This small molecule binds to this protein.
Small molecule (SMILES): Cc1ccncc1NC(=O)[C@@H]1CCOc2ccc(Cl)cc21

Binding-site contacts:
Ligand atom CL contacts residue HIS41 of chain 2.A at 3.4 Å.
Ligand atom O contacts residue GLU166 of chain 2.A at 3.1 Å (salt-bridge).
Ligand atom C2 contacts residue ASN142 of chain 2.A at 3.6 Å.
Ligand atom N contacts residue HIS163 of chain 2.A at 2.7 Å (h-bond).
Ligand atom C contacts residue ASN142 of chain 2.A at 3.9 Å.
Ligand atom C12 contacts residue ARG188 of chain 2.A at 3.8 Å.
Ligand atom O contacts residue MET165 of chain 2.A at 3.5 Å.
Ligand atom O1 contacts residue GLN189 of chain 2.A at 3.4 Å (h-bond).
Ligand atom C11 contacts residue MET49 of chain 2.A at 3.7 Å (hydrophobic).
Ligand atom C1 contacts residue LEU141 of chain 2.A at 4.0 Å (hydrophobic).
Ligand atom C3 contacts residue LEU141 of chain 2.A at 3.8 Å (hydrophobic).
Ligand atom C3 contacts residue PHE140 of chain 2.A at 3.2 Å (hydrophobic).
Ligand atom C4 contacts residue MET165 of chain 2.A at 4.0 Å (hydrophobic).
Ligand atom C1 contacts residue GLU166 of chain 2.A at 4.0 Å.
Ligand atom C14 contacts residue HIS41 of chain 2.A at 3.8 Å.
Ligand atom C14 contacts residue HIS164 of chain 2.A at 3.4 Å.
Ligand atom C1 contacts residue ASN142 of chain 2.A at 3.8 Å.
Ligand atom CL contacts residue MET165 of chain 2.A at 3.8 Å.
Ligand atom C3 contacts residue GLU166 of chain 2.A at 3.6 Å.
Ligand atom C13 contacts residue MET49 of chain 2.A at 3.6 Å (hydrophobic).
Ligand atom N contacts residue GLU166 of chain 2.A at 3.8 Å.
Ligand atom C4 contacts residue GLU166 of chain 2.A at 3.7 Å.
Ligand atom C2 contacts residue LEU141 of chain 2.A at 3.5 Å (hydrophobic).
Ligand atom N1 contacts residue CYS145 of chain 2.A at 3.8 Å.
Ligand atom C13 contacts residue HIS164 of chain 2.A at 3.9 Å.
Ligand atom N contacts residue SER144 of chain 2.A at 3.8 Å.
Ligand atom C13 contacts residue MET165 of chain 2.A at 3.7 Å (hydrophobic).
Ligand atom C3 contacts residue HIS163 of chain 2.A at 3.9 Å.
Ligand atom C2 contacts residue PHE140 of chain 2.A at 3.7 Å (hydrophobic).
Ligand atom C12 contacts residue MET49 of chain 2.A at 3.4 Å (hydrophobic).
Ligand atom C4 contacts residue HIS163 of chain 2.A at 3.3 Å.
Ligand atom CL contacts residue HIS164 of chain 2.A at 3.6 Å.
Ligand atom C12 contacts residue MET165 of chain 2.A at 3.5 Å (hydrophobic).
Ligand atom C11 contacts residue ARG188 of chain 2.A at 3.8 Å.
Ligand atom N contacts residue PHE140 of chain 2.A at 3.7 Å.
Ligand atom CL contacts residue ASP187 of chain 2.A at 3.3 Å.
Ligand atom C2 contacts residue GLU166 of chain 2.A at 3.4 Å.
Ligand atom C4 contacts residue CYS145 of chain 2.A at 3.7 Å (hydrophobic).
Ligand atom C11 contacts residue GLN189 of chain 2.A at 3.8 Å.
Ligand atom C9 contacts residue GLN189 of chain 2.A at 3.9 Å.

Sequence of chain 2.A:
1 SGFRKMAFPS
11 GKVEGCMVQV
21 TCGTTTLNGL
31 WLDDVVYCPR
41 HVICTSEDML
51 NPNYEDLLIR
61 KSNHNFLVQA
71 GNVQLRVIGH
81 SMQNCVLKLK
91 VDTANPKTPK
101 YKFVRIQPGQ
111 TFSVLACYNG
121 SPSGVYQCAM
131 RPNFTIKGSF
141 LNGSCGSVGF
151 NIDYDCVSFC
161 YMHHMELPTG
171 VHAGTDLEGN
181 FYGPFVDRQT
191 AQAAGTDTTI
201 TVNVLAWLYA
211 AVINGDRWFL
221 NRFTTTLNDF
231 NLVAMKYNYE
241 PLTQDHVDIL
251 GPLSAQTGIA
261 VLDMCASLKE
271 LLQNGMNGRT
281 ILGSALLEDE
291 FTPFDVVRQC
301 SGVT